The protein below binds the small molecule below.
Small molecule (SMILES): CC(=O)N[C@@H]1[C@@H](O)[C@H](O)[C@@H](CO)O[C@H]1O

Sequence of chain 1.E:
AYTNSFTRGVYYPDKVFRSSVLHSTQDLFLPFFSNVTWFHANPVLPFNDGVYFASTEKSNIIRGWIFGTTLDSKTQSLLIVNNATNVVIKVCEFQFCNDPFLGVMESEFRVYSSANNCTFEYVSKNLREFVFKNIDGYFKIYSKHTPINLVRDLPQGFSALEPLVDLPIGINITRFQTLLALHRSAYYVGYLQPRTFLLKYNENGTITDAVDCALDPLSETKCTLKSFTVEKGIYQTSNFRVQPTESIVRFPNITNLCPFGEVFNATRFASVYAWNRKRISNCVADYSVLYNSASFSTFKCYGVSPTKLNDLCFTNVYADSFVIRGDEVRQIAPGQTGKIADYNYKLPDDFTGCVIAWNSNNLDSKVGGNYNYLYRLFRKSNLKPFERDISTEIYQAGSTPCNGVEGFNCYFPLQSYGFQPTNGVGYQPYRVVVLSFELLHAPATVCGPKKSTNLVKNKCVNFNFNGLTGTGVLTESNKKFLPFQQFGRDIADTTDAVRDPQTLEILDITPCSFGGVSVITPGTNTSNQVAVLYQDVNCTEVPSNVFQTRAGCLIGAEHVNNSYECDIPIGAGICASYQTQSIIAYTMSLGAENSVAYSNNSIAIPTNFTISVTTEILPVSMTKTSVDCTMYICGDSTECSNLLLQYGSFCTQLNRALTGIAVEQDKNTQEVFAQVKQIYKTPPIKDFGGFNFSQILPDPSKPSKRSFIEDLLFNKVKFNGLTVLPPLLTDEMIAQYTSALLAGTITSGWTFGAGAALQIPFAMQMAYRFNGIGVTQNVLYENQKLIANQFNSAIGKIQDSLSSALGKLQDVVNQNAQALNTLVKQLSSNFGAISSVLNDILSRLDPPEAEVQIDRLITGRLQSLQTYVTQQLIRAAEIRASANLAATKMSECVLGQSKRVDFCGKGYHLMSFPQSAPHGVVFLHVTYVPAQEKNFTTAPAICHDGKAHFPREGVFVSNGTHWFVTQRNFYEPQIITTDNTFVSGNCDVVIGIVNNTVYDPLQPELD

Binding-site contacts:
Ligand atom C8 contacts residue HIS655 of chain 1.E at 4.2 Å.
Ligand atom O7 contacts residue ASN657 of chain 1.E at 3.8 Å.
Ligand atom C5 contacts residue ASN657 of chain 1.E at 3.7 Å.
Ligand atom C3 contacts residue ASN657 of chain 1.E at 3.8 Å.
Ligand atom C2 contacts residue ASN657 of chain 1.E at 2.4 Å.
Ligand atom C1 contacts residue ASN657 of chain 1.E at 1.4 Å.
Ligand atom O5 contacts residue ASN657 of chain 1.E at 2.4 Å (h-bond).
Ligand atom N2 contacts residue ASN657 of chain 1.E at 2.9 Å (h-bond).
Ligand atom C7 contacts residue ASN657 of chain 1.E at 3.6 Å.
Ligand atom C4 contacts residue ASN657 of chain 1.E at 4.2 Å.